Binding-site contacts:
Ligand atom O1 contacts residue ASN256 of chain 1.B at 3.0 Å (h-bond).
Ligand atom O6 contacts residue LYS92 of chain 1.B at 3.4 Å.
Ligand atom O1 contacts residue ASN91 of chain 1.B at 3.4 Å (h-bond).
Ligand atom C2' contacts residue ASN91 of chain 1.B at 3.6 Å.
Ligand atom C1' contacts residue ASN256 of chain 1.B at 3.8 Å.
Ligand atom C1' contacts residue ASN91 of chain 1.B at 3.3 Å.
Ligand atom C2 contacts residue ASP236 of chain 1.B at 3.5 Å.
Ligand atom O2' contacts residue GLN261 of chain 1.B at 2.7 Å (h-bond).
Ligand atom C3' contacts residue ASN91 of chain 1.B at 3.4 Å.
Ligand atom O2' contacts residue PHE16 of chain 1.B at 3.4 Å.
Ligand atom C1' contacts residue ASP154 of chain 1.B at 3.2 Å.
Ligand atom O6 contacts residue ASN91 of chain 1.B at 2.7 Å (h-bond).
Ligand atom C4 contacts residue ASP14 of chain 1.B at 3.5 Å.
Ligand atom O5 contacts residue ASN91 of chain 1.B at 2.9 Å (h-bond).
Ligand atom C3 contacts residue TRP183 of chain 1.B at 3.8 Å (hydrophobic).
Ligand atom C3' contacts residue THR110 of chain 1.B at 3.8 Å.
Ligand atom O4 contacts residue PHE16 of chain 1.B at 3.4 Å.
Ligand atom O4 contacts residue ASP14 of chain 1.B at 2.6 Å (salt-bridge).
Ligand atom O2 contacts residue ARG158 of chain 1.B at 2.8 Å (salt-bridge).
Ligand atom O3 contacts residue ASN211 of chain 1.B at 2.9 Å (h-bond).
Ligand atom O3' contacts residue ASP154 of chain 1.B at 2.5 Å (salt-bridge).
Ligand atom O1 contacts residue ARG158 of chain 1.B at 3.5 Å (salt-bridge).
Ligand atom C1 contacts residue ASN91 of chain 1.B at 3.7 Å.
Ligand atom O3' contacts residue TYR295 of chain 1.B at 3.7 Å.
Ligand atom C6 contacts residue ASN91 of chain 1.B at 3.3 Å.
Ligand atom C2' contacts residue ASN256 of chain 1.B at 3.6 Å.
Ligand atom O2' contacts residue ASN91 of chain 1.B at 2.9 Å (h-bond).
Ligand atom C3' contacts residue ASP154 of chain 1.B at 3.4 Å.
Ligand atom O2 contacts residue ASN256 of chain 1.B at 3.5 Å (h-bond).
Ligand atom O2' contacts residue ASN256 of chain 1.B at 3.6 Å.
Ligand atom C3 contacts residue ASP236 of chain 1.B at 3.7 Å.
Ligand atom C2' contacts residue GLN261 of chain 1.B at 3.5 Å.
Ligand atom O3 contacts residue ASP236 of chain 1.B at 2.7 Å (salt-bridge).
Ligand atom C1' contacts residue ARG158 of chain 1.B at 3.7 Å.
Ligand atom C3' contacts residue GLN261 of chain 1.B at 3.5 Å.
Ligand atom C6 contacts residue TYR10 of chain 1.B at 3.7 Å (hydrophobic).
Ligand atom O3' contacts residue THR110 of chain 1.B at 2.9 Å (h-bond).
Ligand atom O6 contacts residue HIS152 of chain 1.B at 2.7 Å (h-bond).
Ligand atom O3 contacts residue PHE16 of chain 1.B at 3.7 Å.
Ligand atom O2 contacts residue ASP236 of chain 1.B at 2.6 Å (salt-bridge).

Sequence of chain 1.B:
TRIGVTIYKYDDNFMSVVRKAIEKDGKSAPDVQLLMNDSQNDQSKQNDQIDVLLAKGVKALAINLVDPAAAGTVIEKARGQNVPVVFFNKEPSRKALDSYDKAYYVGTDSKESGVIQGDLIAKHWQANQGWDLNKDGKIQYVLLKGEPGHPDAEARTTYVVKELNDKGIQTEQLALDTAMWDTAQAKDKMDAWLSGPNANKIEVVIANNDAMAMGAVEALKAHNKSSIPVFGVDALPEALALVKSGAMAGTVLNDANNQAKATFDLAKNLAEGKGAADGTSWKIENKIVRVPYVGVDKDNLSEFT

A protein and the small-molecule ligand that binds it are described below.
Small molecule (SMILES): OC[C@@H](O)CO[C@@H]1O[C@H](CO)[C@H](O)[C@H](O)[C@H]1O